Binding-site contacts:
Ligand atom C5 contacts residue ASN1134 of chain 1.A at 3.8 Å.
Ligand atom O7 contacts residue ASN1134 of chain 1.A at 3.7 Å.
Ligand atom C1 contacts residue ASN1134 of chain 1.A at 1.4 Å.
Ligand atom C4 contacts residue ASN1134 of chain 1.A at 4.2 Å.
Ligand atom O6 contacts residue NAG1 of chain 1.SA at 3.7 Å.
Ligand atom C8 contacts residue ASN1134 of chain 1.A at 4.4 Å.
Ligand atom C2 contacts residue ASN1134 of chain 1.A at 2.4 Å.
Ligand atom C7 contacts residue ASN1134 of chain 1.A at 3.4 Å.
Ligand atom O5 contacts residue ASN1134 of chain 1.A at 2.5 Å (h-bond).
Ligand atom C3 contacts residue NAG1 of chain 1.SA at 3.5 Å.
Ligand atom C3 contacts residue ASN1134 of chain 1.A at 3.7 Å.
Ligand atom C5 contacts residue NAG1 of chain 1.SA at 4.0 Å.
Ligand atom C6 contacts residue NAG1 of chain 1.SA at 3.1 Å.
Ligand atom C4 contacts residue NAG1 of chain 1.SA at 2.9 Å.
Ligand atom O4 contacts residue NAG1 of chain 1.SA at 1.7 Å.
Ligand atom O3 contacts residue NAG1 of chain 1.SA at 3.2 Å.
Ligand atom N2 contacts residue ASN1134 of chain 1.A at 2.7 Å (h-bond).

Sequence of chain 1.A:
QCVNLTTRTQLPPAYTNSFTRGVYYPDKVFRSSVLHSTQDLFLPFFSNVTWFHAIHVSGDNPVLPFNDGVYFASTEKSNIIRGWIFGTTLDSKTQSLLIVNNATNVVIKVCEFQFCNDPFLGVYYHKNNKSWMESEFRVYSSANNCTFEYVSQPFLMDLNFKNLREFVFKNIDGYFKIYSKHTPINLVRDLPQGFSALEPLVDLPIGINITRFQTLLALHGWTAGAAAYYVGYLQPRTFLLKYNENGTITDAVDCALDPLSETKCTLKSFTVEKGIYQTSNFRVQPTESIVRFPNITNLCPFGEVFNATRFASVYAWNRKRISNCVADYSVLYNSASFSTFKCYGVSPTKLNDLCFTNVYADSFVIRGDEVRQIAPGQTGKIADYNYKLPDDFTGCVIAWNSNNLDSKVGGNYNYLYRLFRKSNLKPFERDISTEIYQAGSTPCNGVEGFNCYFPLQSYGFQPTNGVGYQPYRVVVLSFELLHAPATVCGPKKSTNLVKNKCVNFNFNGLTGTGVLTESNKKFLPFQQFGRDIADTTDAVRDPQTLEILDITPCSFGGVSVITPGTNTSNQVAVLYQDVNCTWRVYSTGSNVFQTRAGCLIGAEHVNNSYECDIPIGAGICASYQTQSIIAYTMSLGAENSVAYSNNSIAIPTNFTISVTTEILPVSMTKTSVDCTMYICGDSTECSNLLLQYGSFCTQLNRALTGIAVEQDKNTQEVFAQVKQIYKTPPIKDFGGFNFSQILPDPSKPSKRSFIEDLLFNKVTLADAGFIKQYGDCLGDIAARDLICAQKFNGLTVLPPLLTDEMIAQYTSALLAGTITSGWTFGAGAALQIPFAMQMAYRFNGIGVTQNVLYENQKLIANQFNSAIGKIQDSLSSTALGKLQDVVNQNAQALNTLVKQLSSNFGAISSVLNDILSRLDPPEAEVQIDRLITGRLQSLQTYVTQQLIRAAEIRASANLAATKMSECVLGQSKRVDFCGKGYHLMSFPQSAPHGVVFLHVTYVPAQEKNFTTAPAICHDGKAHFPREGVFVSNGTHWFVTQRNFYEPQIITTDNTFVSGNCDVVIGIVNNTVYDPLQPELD

The small molecule below binds the protein below.
Small molecule (SMILES): CC(=O)N[C@@H]1[C@@H](O)[C@H](O)[C@@H](CO)O[C@H]1O